The protein below binds the small molecule below.
Small molecule (SMILES): NC(=O)CC[C@H](NC(=O)[C@H](CCC(N)=O)NC(=O)[C@H](CCC(N)=O)NC(=O)[C@H](CCC(N)=O)NC(=O)[C@H](CCC(N)=O)NC(=O)[C@H](CCC(N)=O)NC(=O)[C@H](CCC(N)=O)NC(=O)[C@H](CCC(N)=O)NC(=O)[C@H](CCC(N)=O)NC(=O)[C@@H](N)CCC(N)=O)C(=O)NCC(=O)O

Sequence of chain 1.D:
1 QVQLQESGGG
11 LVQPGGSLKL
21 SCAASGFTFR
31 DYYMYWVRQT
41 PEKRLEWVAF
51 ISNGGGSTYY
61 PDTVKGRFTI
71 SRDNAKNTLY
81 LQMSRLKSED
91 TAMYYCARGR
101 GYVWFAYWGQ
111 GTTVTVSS

Sequence of chain 1.C:
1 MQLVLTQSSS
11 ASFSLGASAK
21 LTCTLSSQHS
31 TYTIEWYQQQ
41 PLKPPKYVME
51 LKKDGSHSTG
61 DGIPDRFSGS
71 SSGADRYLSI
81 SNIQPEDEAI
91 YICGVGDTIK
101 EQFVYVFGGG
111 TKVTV

Binding-site contacts:
Ligand atom N contacts residue GLN28 of chain 1.C at 3.2 Å (h-bond).
Ligand atom N contacts residue ASP31 of chain 1.D at 2.9 Å (salt-bridge).
Ligand atom CD contacts residue THR33 of chain 1.C at 3.4 Å.
Ligand atom OE1 contacts residue TYR35 of chain 1.D at 2.5 Å (h-bond).
Ligand atom N contacts residue GLY101 of chain 1.D at 2.7 Å (h-bond).
Ligand atom CD contacts residue TYR35 of chain 1.D at 3.3 Å (hydrophobic).
Ligand atom OE1 contacts residue TYR33 of chain 1.D at 2.7 Å (h-bond).
Ligand atom OE1 contacts residue THR33 of chain 1.C at 2.8 Å (h-bond).
Ligand atom NE2 contacts residue GLY96 of chain 1.C at 2.8 Å (h-bond).
Ligand atom N contacts residue ASP97 of chain 1.C at 3.2 Å (salt-bridge).
Ligand atom CD contacts residue TYR32 of chain 1.C at 3.3 Å (hydrophobic).
Ligand atom CD contacts residue SER30 of chain 1.C at 3.1 Å.
Ligand atom O contacts residue THR31 of chain 1.C at 3.3 Å (h-bond).
Ligand atom CB contacts residue TYR32 of chain 1.C at 3.4 Å (hydrophobic).
Ligand atom OE1 contacts residue TYR102 of chain 1.D at 3.4 Å.
Ligand atom CB contacts residue GLN28 of chain 1.C at 3.0 Å.
Ligand atom CA contacts residue THR98 of chain 1.C at 3.4 Å.
Ligand atom OE1 contacts residue GLN28 of chain 1.C at 2.9 Å (h-bond).
Ligand atom OXT contacts residue ASN53 of chain 1.D at 3.0 Å (h-bond).
Ligand atom CA contacts residue GLY101 of chain 1.D at 3.4 Å.
Ligand atom N contacts residue THR98 of chain 1.C at 3.4 Å (h-bond).
Ligand atom NE2 contacts residue SER30 of chain 1.C at 3.0 Å (h-bond).
Ligand atom N contacts residue TYR32 of chain 1.C at 3.5 Å.
Ligand atom OE1 contacts residue SER27 of chain 1.C at 2.4 Å (h-bond).
Ligand atom NE2 contacts residue TYR32 of chain 1.D at 3.2 Å (h-bond).
Ligand atom NE2 contacts residue PHE103 of chain 1.C at 2.9 Å.
Ligand atom O contacts residue THR98 of chain 1.C at 3.0 Å (h-bond).
Ligand atom NE2 contacts residue THR33 of chain 1.C at 3.0 Å (h-bond).
Ligand atom C contacts residue THR98 of chain 1.C at 3.3 Å.
Ligand atom O contacts residue TYR102 of chain 1.D at 3.4 Å.
Ligand atom CB contacts residue TYR102 of chain 1.D at 3.4 Å (hydrophobic).
Ligand atom CG contacts residue GLY101 of chain 1.D at 3.4 Å.
Ligand atom NE2 contacts residue TYR35 of chain 1.D at 3.5 Å (h-bond).
Ligand atom NE2 contacts residue THR31 of chain 1.C at 2.9 Å.
Ligand atom NE2 contacts residue TYR32 of chain 1.C at 2.8 Å (h-bond).
Ligand atom NE2 contacts residue TYR102 of chain 1.D at 2.7 Å (h-bond).
Ligand atom OXT contacts residue ASP31 of chain 1.D at 3.3 Å (salt-bridge).
Ligand atom CG contacts residue VAL103 of chain 1.D at 3.0 Å (hydrophobic).
Ligand atom NE2 contacts residue ASP97 of chain 1.C at 3.2 Å (salt-bridge).
Ligand atom OE1 contacts residue SER30 of chain 1.C at 2.6 Å (h-bond).